Sequence of chain 12.C:
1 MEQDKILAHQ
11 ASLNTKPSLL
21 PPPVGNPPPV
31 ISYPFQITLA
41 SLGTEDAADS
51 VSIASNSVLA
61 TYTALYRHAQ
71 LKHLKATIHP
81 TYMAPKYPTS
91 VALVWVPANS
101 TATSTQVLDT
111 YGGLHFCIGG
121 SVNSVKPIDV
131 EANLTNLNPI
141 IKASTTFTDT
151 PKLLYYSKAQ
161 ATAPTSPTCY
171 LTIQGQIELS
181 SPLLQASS

Binding-site contacts:
Ligand atom C6 contacts residue VAL94 of chain 11.C at 1.8 Å (hydrophobic).
Ligand atom N1 contacts residue GLY112 of chain 11.C at 2.9 Å (h-bond).
Ligand atom C5 contacts residue VAL94 of chain 11.C at 2.5 Å (hydrophobic).
Ligand atom N3 contacts residue GLY113 of chain 11.C at 2.1 Å.
Ligand atom N1 contacts residue GLY113 of chain 11.C at 2.8 Å.
Ligand atom O2 contacts residue VAL94 of chain 11.C at 1.5 Å.
Ligand atom C5 contacts residue GLY113 of chain 11.C at 1.2 Å.
Ligand atom O3' contacts residue GLU131 of chain 11.C at 2.8 Å (salt-bridge).
Ligand atom C4 contacts residue VAL94 of chain 11.C at 2.8 Å (hydrophobic).
Ligand atom C5 contacts residue GLY112 of chain 11.C at 2.6 Å.
Ligand atom C2 contacts residue GLY113 of chain 11.C at 2.8 Å.
Ligand atom C4 contacts residue GLY113 of chain 11.C at 1.2 Å.
Ligand atom C2 contacts residue VAL94 of chain 11.C at 1.7 Å (hydrophobic).
Ligand atom C4 contacts residue LEU93 of chain 11.C at 2.9 Å (hydrophobic).
Ligand atom C4 contacts residue VAL107 of chain 11.C at 2.6 Å (hydrophobic).
Ligand atom C4 contacts residue LEU114 of chain 11.C at 2.8 Å (hydrophobic).
Ligand atom N3 contacts residue VAL107 of chain 11.C at 2.9 Å.
Ligand atom C6 contacts residue TYR111 of chain 11.C at 3.1 Å (hydrophobic).
Ligand atom O4' contacts residue VAL94 of chain 11.C at 2.7 Å.
Ligand atom O4 contacts residue GLY113 of chain 11.C at 2.0 Å.
Ligand atom N3 contacts residue LEU114 of chain 11.C at 2.9 Å (h-bond).
Ligand atom C1' contacts residue TRP95 of chain 11.C at 2.4 Å (hydrophobic).
Ligand atom O4 contacts residue VAL107 of chain 11.C at 1.8 Å.
Ligand atom N1 contacts residue VAL94 of chain 11.C at 1.9 Å.
Ligand atom O4' contacts residue TRP95 of chain 11.C at 2.8 Å (h-bond).
Ligand atom O4 contacts residue LEU114 of chain 11.C at 2.8 Å (h-bond).
Ligand atom OP2 contacts residue ASN133 of chain 11.C at 2.5 Å.
Ligand atom OP1 contacts residue ASN136 of chain 11.C at 2.4 Å (h-bond).
Ligand atom C6 contacts residue GLY112 of chain 11.C at 2.2 Å.
Ligand atom C1' contacts residue VAL94 of chain 11.C at 2.6 Å (hydrophobic).
Ligand atom N3 contacts residue VAL94 of chain 11.C at 2.3 Å.
Ligand atom O2' contacts residue TRP95 of chain 11.C at 2.5 Å.
Ligand atom C5 contacts residue THR110 of chain 11.C at 2.9 Å.
Ligand atom C4' contacts residue TRP95 of chain 11.C at 3.0 Å (hydrophobic).
Ligand atom C2 contacts residue LEU93 of chain 11.C at 2.0 Å (hydrophobic).
Ligand atom O2 contacts residue LEU93 of chain 11.C at 1.9 Å (h-bond).
Ligand atom N3 contacts residue LEU93 of chain 11.C at 1.6 Å (h-bond).
Ligand atom C6 contacts residue GLY113 of chain 11.C at 1.8 Å.
Ligand atom O5' contacts residue ASN133 of chain 11.C at 2.9 Å (h-bond).
Ligand atom O4 contacts residue GLU131 of chain 11.C at 2.6 Å (salt-bridge).

Sequence of chain 11.D:
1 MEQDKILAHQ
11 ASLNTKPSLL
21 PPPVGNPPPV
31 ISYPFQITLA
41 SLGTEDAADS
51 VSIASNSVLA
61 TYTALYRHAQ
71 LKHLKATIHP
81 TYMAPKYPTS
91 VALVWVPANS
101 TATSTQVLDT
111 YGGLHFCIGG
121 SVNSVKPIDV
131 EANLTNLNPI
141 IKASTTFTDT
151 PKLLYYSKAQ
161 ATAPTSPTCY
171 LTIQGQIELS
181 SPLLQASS

This protein binds this small molecule.
Small molecule (SMILES): O=c1ccn([C@@H]2O[C@H](CO[P](=O)(O)O[C@H]3[C@@H](O)[C@H](n4ccc(=O)[nH]c4=O)O[C@@H]3COP(=O)(O)O)[C@@H](O)[C@H]2O)c(=O)[nH]1

Sequence of chain 11.C:
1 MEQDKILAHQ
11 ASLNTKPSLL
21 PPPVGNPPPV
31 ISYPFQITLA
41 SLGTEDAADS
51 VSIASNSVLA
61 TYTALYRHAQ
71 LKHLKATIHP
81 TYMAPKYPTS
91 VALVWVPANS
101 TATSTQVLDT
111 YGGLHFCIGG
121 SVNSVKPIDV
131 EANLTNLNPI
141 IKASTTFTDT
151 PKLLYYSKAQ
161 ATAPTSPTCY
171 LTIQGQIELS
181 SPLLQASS